Binding-site contacts:
Ligand atom C12 contacts residue THG1 of chain 1.I at 0.3 Å.
Ligand atom O contacts residue THG1 of chain 1.I at 0.4 Å (h-bond).
Ligand atom C4A contacts residue THG1 of chain 1.I at 0.2 Å.
Ligand atom NA2 contacts residue THG1 of chain 1.I at 0.2 Å (h-bond).
Ligand atom N1 contacts residue THG1 of chain 1.J at 0.2 Å (h-bond).
Ligand atom N3 contacts residue THG1 of chain 1.J at 0.2 Å (h-bond).
Ligand atom N1 contacts residue THG1 of chain 1.I at 0.1 Å (h-bond).
Ligand atom N10 contacts residue THG1 of chain 1.I at 0.5 Å (h-bond).
Ligand atom C7 contacts residue THG1 of chain 1.I at 0.5 Å.
Ligand atom CT contacts residue THG1 of chain 1.I at 0.2 Å.
Ligand atom C8A contacts residue THG1 of chain 1.J at 0.5 Å.
Ligand atom C2 contacts residue THG1 of chain 1.I at 0.1 Å.
Ligand atom O4 contacts residue THG1 of chain 1.J at 0.2 Å (h-bond).
Ligand atom C4 contacts residue THG1 of chain 1.I at 0.1 Å.
Ligand atom C11 contacts residue THG1 of chain 1.I at 0.3 Å.
Ligand atom C4 contacts residue THG1 of chain 1.J at 0.2 Å.
Ligand atom O1 contacts residue THG1 of chain 1.J at 0.4 Å (h-bond).
Ligand atom C4A contacts residue THG1 of chain 1.J at 0.5 Å.
Ligand atom C13 contacts residue THG1 of chain 1.I at 0.3 Å.
Ligand atom C15 contacts residue THG1 of chain 1.I at 0.5 Å.
Ligand atom CA contacts residue THG1 of chain 1.I at 0.4 Å.
Ligand atom CB contacts residue THG1 of chain 1.I at 0.5 Å.
Ligand atom N8 contacts residue THG1 of chain 1.I at 0.4 Å (h-bond).
Ligand atom CD contacts residue THG1 of chain 1.J at 0.4 Å.
Ligand atom N5 contacts residue THG1 of chain 1.I at 0.4 Å (h-bond).
Ligand atom C16 contacts residue THG1 of chain 1.I at 0.5 Å.
Ligand atom C14 contacts residue THG1 of chain 1.I at 0.4 Å.
Ligand atom C contacts residue THG1 of chain 1.I at 0.4 Å.
Ligand atom N3 contacts residue THG1 of chain 1.I at 0.1 Å (h-bond).
Ligand atom O contacts residue THG1 of chain 1.J at 0.6 Å (h-bond).
Ligand atom NA2 contacts residue THG1 of chain 1.J at 0.4 Å (h-bond).
Ligand atom O2 contacts residue THG1 of chain 1.I at 0.3 Å (h-bond).
Ligand atom O1 contacts residue THG1 of chain 1.I at 0.2 Å (h-bond).
Ligand atom O2 contacts residue THG1 of chain 1.J at 0.3 Å (h-bond).
Ligand atom C2 contacts residue THG1 of chain 1.J at 0.1 Å.
Ligand atom C6 contacts residue THG1 of chain 1.I at 0.6 Å.
Ligand atom C8A contacts residue THG1 of chain 1.I at 0.2 Å.
Ligand atom CT contacts residue THG1 of chain 1.J at 0.5 Å.
Ligand atom N contacts residue THG1 of chain 1.I at 0.4 Å (h-bond).
Ligand atom O4 contacts residue THG1 of chain 1.I at 0.1 Å (h-bond).

This small molecule binds to this protein.
Small molecule (SMILES): Nc1nc(=O)c2c([nH]1)NCC(CNc1ccc(C(=O)N[C@@H](CCC(=O)O)C(=O)O)cc1)=N2

Sequence of chain 1.A:
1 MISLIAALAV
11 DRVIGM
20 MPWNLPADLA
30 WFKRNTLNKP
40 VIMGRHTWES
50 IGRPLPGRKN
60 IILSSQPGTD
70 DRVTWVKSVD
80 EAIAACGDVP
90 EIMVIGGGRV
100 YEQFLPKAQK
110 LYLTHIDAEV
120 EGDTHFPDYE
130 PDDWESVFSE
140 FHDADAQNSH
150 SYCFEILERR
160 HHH